Sequence of chain 1.A:
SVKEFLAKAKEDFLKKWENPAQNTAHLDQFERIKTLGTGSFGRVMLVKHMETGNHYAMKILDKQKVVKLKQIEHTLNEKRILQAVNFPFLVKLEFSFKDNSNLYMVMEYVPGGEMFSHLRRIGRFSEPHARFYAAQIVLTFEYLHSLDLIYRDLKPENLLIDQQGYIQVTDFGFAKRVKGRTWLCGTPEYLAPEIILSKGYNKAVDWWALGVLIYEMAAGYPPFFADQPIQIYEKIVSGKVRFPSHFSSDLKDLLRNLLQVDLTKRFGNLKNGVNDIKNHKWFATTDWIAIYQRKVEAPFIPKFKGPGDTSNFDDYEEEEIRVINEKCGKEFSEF

Binding-site contacts:
Ligand atom C29 contacts residue THR52 of chain 1.A at 3.2 Å.
Ligand atom N25 contacts residue TYR123 of chain 1.A at 3.6 Å.
Ligand atom C24 contacts residue ALA71 of chain 1.A at 3.3 Å (hydrophobic).
Ligand atom C5 contacts residue THR52 of chain 1.A at 3.5 Å.
Ligand atom C2 contacts residue GLY53 of chain 1.A at 3.8 Å.
Ligand atom C30 contacts residue THR52 of chain 1.A at 3.4 Å.
Ligand atom C31 contacts residue ASN172 of chain 1.A at 3.3 Å.
Ligand atom CL1 contacts residue ARG57 of chain 1.A at 3.4 Å.
Ligand atom N25 contacts residue LEU174 of chain 1.A at 3.7 Å.
Ligand atom C23 contacts residue ALA71 of chain 1.A at 3.5 Å (hydrophobic).
Ligand atom C30 contacts residue GLY53 of chain 1.A at 3.5 Å.
Ligand atom C29 contacts residue GLY53 of chain 1.A at 3.6 Å.
Ligand atom N15 contacts residue GLU128 of chain 1.A at 2.9 Å (salt-bridge).
Ligand atom N25 contacts residue VAL124 of chain 1.A at 2.9 Å (h-bond).
Ligand atom C28 contacts residue LEU174 of chain 1.A at 3.6 Å (hydrophobic).
Ligand atom C27 contacts residue PHE328 of chain 1.A at 3.7 Å (hydrophobic).
Ligand atom C26 contacts residue PHE328 of chain 1.A at 3.5 Å (hydrophobic).
Ligand atom N10 contacts residue GLU128 of chain 1.A at 2.8 Å (salt-bridge).
Ligand atom C10 contacts residue GLU171 of chain 1.A at 3.2 Å.
Ligand atom O18 contacts residue LEU50 of chain 1.A at 3.1 Å (h-bond).
Ligand atom C27 contacts residue LEU174 of chain 1.A at 3.8 Å (hydrophobic).
Ligand atom C14 contacts residue GLU171 of chain 1.A at 3.6 Å.
Ligand atom N25 contacts residue GLU122 of chain 1.A at 3.7 Å.
Ligand atom C22 contacts residue ALA71 of chain 1.A at 3.8 Å (hydrophobic).
Ligand atom C21 contacts residue THR184 of chain 1.A at 3.1 Å.
Ligand atom C4 contacts residue ASP185 of chain 1.A at 3.6 Å.
Ligand atom C22 contacts residue THR184 of chain 1.A at 3.5 Å.
Ligand atom C26 contacts residue VAL124 of chain 1.A at 3.5 Å (hydrophobic).
Ligand atom C6 contacts residue THR52 of chain 1.A at 3.7 Å.
Ligand atom C14 contacts residue GLU128 of chain 1.A at 3.4 Å.
Ligand atom C23 contacts residue LEU174 of chain 1.A at 3.5 Å (hydrophobic).
Ligand atom O17 contacts residue VAL58 of chain 1.A at 3.5 Å.
Ligand atom C4 contacts residue GLY53 of chain 1.A at 3.7 Å.
Ligand atom C8 contacts residue ASN172 of chain 1.A at 3.7 Å.
Ligand atom O17 contacts residue GLY51 of chain 1.A at 3.6 Å.
Ligand atom C10 contacts residue GLU128 of chain 1.A at 3.5 Å.
Ligand atom CL1 contacts residue GLY56 of chain 1.A at 3.5 Å.
Ligand atom C24 contacts residue GLU122 of chain 1.A at 3.3 Å.
Ligand atom C13 contacts residue GLU128 of chain 1.A at 3.7 Å.
Ligand atom C24 contacts residue LEU174 of chain 1.A at 3.5 Å (hydrophobic).

Sequence of chain 1.B:
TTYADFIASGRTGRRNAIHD

A small-molecule ligand and the protein it binds are described below.
Small molecule (SMILES): O=S(=O)(NC[C@@H]1C[C@@H](OCc2ccc(Cl)cc2)CN1)c1cccc2cnccc12